The small molecule below binds the protein below.
Small molecule (SMILES): O=C(NC(=O)c1ccc2ccccc2c1)N[C@@H]1O[C@H](CO)[C@@H](O)[C@H](O)[C@H]1O

Binding-site contacts:
Ligand atom O2 contacts residue GLU673 of chain 1.A at 3.1 Å (salt-bridge).
Ligand atom C10 contacts residue ASP284 of chain 1.A at 3.4 Å.
Ligand atom O3 contacts residue SER675 of chain 1.A at 3.0 Å (h-bond).
Ligand atom C14 contacts residue GLU89 of chain 1.A at 3.3 Å.
Ligand atom C4 contacts residue GLY676 of chain 1.A at 3.8 Å.
Ligand atom C9 contacts residue ASP284 of chain 1.A at 3.8 Å.
Ligand atom O7 contacts residue LEU137 of chain 1.A at 3.0 Å (h-bond).
Ligand atom O6 contacts residue VAL456 of chain 1.A at 3.8 Å.
Ligand atom O6 contacts residue ASN485 of chain 1.A at 2.8 Å (h-bond).
Ligand atom O3 contacts residue GLU673 of chain 1.A at 2.8 Å (salt-bridge).
Ligand atom C13 contacts residue GLU89 of chain 1.A at 3.8 Å.
Ligand atom O7 contacts residue GLY136 of chain 1.A at 3.4 Å (h-bond).
Ligand atom O5 contacts residue LEU137 of chain 1.A at 3.4 Å (h-bond).
Ligand atom O3 contacts residue GLY676 of chain 1.A at 3.2 Å (h-bond).
Ligand atom C5 contacts residue GLY136 of chain 1.A at 3.6 Å.
Ligand atom C3 contacts residue GLU673 of chain 1.A at 3.4 Å.
Ligand atom C6 contacts residue ASN485 of chain 1.A at 3.4 Å.
Ligand atom O2 contacts residue TYR574 of chain 1.A at 3.1 Å (h-bond).
Ligand atom C26 contacts residue ALA384 of chain 1.A at 3.4 Å (hydrophobic).
Ligand atom C6 contacts residue HIS378 of chain 1.A at 3.5 Å.
Ligand atom C2 contacts residue HIS378 of chain 1.A at 3.5 Å.
Ligand atom C13 contacts residue HIS342 of chain 1.A at 3.6 Å.
Ligand atom C25 contacts residue ASN283 of chain 1.A at 3.5 Å.
Ligand atom C6 contacts residue GLY136 of chain 1.A at 3.6 Å.
Ligand atom O4 contacts residue ASN485 of chain 1.A at 3.5 Å (h-bond).
Ligand atom O3 contacts residue ALA674 of chain 1.A at 3.3 Å (h-bond).
Ligand atom O5 contacts residue HIS378 of chain 1.A at 3.6 Å.
Ligand atom O8 contacts residue ASN134 of chain 1.A at 3.7 Å.
Ligand atom C7 contacts residue LEU137 of chain 1.A at 3.5 Å (hydrophobic).
Ligand atom O8 contacts residue ASP284 of chain 1.A at 3.8 Å.
Ligand atom N2 contacts residue LEU137 of chain 1.A at 3.8 Å.
Ligand atom O4 contacts residue SER675 of chain 1.A at 3.5 Å.
Ligand atom C13 contacts residue ASN283 of chain 1.A at 3.8 Å.
Ligand atom C24 contacts residue ASP284 of chain 1.A at 3.7 Å.
Ligand atom C24 contacts residue ALA384 of chain 1.A at 3.8 Å (hydrophobic).
Ligand atom C11 contacts residue ASP284 of chain 1.A at 3.7 Å.
Ligand atom O6 contacts residue HIS378 of chain 1.A at 2.8 Å (h-bond).
Ligand atom C12 contacts residue ASN283 of chain 1.A at 3.5 Å.
Ligand atom O4 contacts residue GLY676 of chain 1.A at 2.9 Å (h-bond).
Ligand atom C5 contacts residue LEU137 of chain 1.A at 3.7 Å (hydrophobic).

Sequence of chain 1.A:
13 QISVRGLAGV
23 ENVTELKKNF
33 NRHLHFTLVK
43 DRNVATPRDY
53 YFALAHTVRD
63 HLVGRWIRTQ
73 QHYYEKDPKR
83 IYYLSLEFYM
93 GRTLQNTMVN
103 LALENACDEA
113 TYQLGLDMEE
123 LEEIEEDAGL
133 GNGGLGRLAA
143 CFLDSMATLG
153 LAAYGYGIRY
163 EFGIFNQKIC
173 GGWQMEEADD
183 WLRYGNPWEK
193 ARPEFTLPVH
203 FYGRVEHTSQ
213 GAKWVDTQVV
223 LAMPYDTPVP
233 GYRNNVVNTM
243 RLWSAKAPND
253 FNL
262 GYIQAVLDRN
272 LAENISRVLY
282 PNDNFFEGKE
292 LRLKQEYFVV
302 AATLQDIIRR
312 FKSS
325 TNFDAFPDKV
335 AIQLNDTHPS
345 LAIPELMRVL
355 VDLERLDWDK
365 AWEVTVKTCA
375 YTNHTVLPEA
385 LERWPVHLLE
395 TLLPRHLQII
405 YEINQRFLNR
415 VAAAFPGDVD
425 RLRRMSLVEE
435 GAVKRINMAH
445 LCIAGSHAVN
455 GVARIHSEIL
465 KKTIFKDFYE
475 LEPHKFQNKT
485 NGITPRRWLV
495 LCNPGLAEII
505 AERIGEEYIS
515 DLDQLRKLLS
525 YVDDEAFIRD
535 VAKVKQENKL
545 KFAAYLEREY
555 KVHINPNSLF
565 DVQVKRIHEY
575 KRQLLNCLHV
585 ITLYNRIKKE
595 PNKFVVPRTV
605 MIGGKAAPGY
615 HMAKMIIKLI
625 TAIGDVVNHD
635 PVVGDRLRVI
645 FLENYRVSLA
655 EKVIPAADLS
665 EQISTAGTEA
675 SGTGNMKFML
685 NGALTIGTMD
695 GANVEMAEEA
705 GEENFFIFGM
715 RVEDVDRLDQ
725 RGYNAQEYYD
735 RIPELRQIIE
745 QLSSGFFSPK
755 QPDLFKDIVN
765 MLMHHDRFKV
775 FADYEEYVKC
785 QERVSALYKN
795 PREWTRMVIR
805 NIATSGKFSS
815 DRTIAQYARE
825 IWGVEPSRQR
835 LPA